Sequence of chain 59.E:
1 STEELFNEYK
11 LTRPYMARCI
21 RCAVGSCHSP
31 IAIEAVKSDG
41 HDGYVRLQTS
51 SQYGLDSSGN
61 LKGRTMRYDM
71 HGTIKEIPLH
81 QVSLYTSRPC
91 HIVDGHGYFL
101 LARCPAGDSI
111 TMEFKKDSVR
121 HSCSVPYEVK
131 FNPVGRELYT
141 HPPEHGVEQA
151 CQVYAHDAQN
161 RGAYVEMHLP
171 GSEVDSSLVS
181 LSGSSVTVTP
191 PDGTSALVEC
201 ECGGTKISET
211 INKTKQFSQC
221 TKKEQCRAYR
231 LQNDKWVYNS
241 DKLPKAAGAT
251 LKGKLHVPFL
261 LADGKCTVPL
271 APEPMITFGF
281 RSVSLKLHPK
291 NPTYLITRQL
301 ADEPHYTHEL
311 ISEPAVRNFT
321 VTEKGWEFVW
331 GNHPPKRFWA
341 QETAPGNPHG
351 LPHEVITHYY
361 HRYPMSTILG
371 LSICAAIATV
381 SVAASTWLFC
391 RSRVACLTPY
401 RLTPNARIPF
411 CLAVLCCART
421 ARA

Binding-site contacts:
Ligand atom O5 contacts residue ASN212 of chain 59.E at 2.4 Å (h-bond).
Ligand atom C1 contacts residue ASN212 of chain 59.E at 1.4 Å.
Ligand atom N2 contacts residue ASN212 of chain 59.E at 2.9 Å (h-bond).
Ligand atom C1 contacts residue ILE211 of chain 59.E at 4.2 Å (hydrophobic).
Ligand atom C5 contacts residue ASN212 of chain 59.E at 3.7 Å.
Ligand atom C4 contacts residue ASN212 of chain 59.E at 4.2 Å.
Ligand atom C7 contacts residue ASN212 of chain 59.E at 3.9 Å.
Ligand atom C2 contacts residue ASN212 of chain 59.E at 2.4 Å.
Ligand atom N2 contacts residue ILE211 of chain 59.E at 4.3 Å.
Ligand atom O7 contacts residue ASN212 of chain 59.E at 4.5 Å.
Ligand atom C3 contacts residue ASN212 of chain 59.E at 3.8 Å.

The protein below binds the small molecule below.
Small molecule (SMILES): CC(=O)N[C@@H]1[C@@H](O)[C@H](O)[C@@H](CO)O[C@H]1O